A protein and the small-molecule ligand that binds it are described below.
Small molecule (SMILES): CN(Cc1cnc2nc(N)nc(N)c2n1)c1ccc(C(=O)N[C@@H](CCC(=O)O)C(=O)O)cc1

Sequence of chain 1.C:
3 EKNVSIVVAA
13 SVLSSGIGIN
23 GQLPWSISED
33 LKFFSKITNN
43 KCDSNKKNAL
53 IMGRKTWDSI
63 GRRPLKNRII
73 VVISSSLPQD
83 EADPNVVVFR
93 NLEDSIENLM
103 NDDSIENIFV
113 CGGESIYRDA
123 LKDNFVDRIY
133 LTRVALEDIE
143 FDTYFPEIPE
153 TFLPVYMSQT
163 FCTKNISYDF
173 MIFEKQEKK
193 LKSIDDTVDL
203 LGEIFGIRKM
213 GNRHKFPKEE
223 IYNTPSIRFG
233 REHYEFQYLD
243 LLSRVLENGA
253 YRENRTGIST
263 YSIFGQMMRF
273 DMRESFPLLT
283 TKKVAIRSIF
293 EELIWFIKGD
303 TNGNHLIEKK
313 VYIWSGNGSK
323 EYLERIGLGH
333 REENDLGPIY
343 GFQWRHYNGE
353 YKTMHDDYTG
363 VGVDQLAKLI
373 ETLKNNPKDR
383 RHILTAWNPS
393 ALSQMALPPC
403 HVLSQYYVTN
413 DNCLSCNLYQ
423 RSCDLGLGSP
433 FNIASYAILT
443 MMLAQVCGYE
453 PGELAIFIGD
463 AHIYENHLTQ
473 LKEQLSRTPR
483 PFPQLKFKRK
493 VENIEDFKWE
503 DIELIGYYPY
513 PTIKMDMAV

Binding-site contacts:
Ligand atom C8A contacts residue NDP1 of chain 1.N at 3.4 Å.
Ligand atom NA4 contacts residue VAL9 of chain 1.C at 2.5 Å (h-bond).
Ligand atom C7 contacts residue LEU25 of chain 1.C at 3.6 Å (hydrophobic).
Ligand atom C4 contacts residue VAL9 of chain 1.C at 3.3 Å (hydrophobic).
Ligand atom C14 contacts residue ILE62 of chain 1.C at 3.5 Å (hydrophobic).
Ligand atom CB contacts residue LEU33 of chain 1.C at 3.6 Å (hydrophobic).
Ligand atom CM contacts residue ILE62 of chain 1.C at 3.7 Å (hydrophobic).
Ligand atom NA4 contacts residue PHE36 of chain 1.C at 3.2 Å.
Ligand atom CT contacts residue SER37 of chain 1.C at 3.7 Å.
Ligand atom N3 contacts residue PHE36 of chain 1.C at 3.7 Å.
Ligand atom N3 contacts residue NDP1 of chain 1.N at 3.8 Å.
Ligand atom NA2 contacts residue THR134 of chain 1.C at 3.1 Å (h-bond).
Ligand atom C13 contacts residue ILE62 of chain 1.C at 3.7 Å (hydrophobic).
Ligand atom NA2 contacts residue ALA11 of chain 1.C at 3.4 Å.
Ligand atom N3 contacts residue VAL10 of chain 1.C at 3.5 Å (h-bond).
Ligand atom N3 contacts residue VAL9 of chain 1.C at 3.3 Å.
Ligand atom C2 contacts residue ASP32 of chain 1.C at 3.7 Å.
Ligand atom OE2 contacts residue LEU33 of chain 1.C at 3.5 Å.
Ligand atom NA2 contacts residue ASP32 of chain 1.C at 3.0 Å (salt-bridge).
Ligand atom C4A contacts residue NDP1 of chain 1.N at 3.1 Å.
Ligand atom C4 contacts residue NDP1 of chain 1.N at 3.4 Å.
Ligand atom N10 contacts residue ILE62 of chain 1.C at 3.7 Å.
Ligand atom C16 contacts residue PHE36 of chain 1.C at 3.5 Å (hydrophobic).
Ligand atom CT contacts residue LEU67 of chain 1.C at 3.7 Å (hydrophobic).
Ligand atom NA2 contacts residue VAL10 of chain 1.C at 3.6 Å.
Ligand atom CB contacts residue SER37 of chain 1.C at 3.7 Å.
Ligand atom C4 contacts residue PHE36 of chain 1.C at 3.4 Å (hydrophobic).
Ligand atom O1 contacts residue ARG70 of chain 1.C at 2.6 Å (salt-bridge).
Ligand atom O1 contacts residue PHE36 of chain 1.C at 3.7 Å.
Ligand atom O1 contacts residue SER37 of chain 1.C at 3.5 Å.
Ligand atom OE1 contacts residue LYS34 of chain 1.C at 3.6 Å.
Ligand atom O2 contacts residue SER37 of chain 1.C at 3.7 Å.
Ligand atom N1 contacts residue ASP32 of chain 1.C at 2.9 Å (salt-bridge).
Ligand atom C2 contacts residue ALA11 of chain 1.C at 3.6 Å (hydrophobic).
Ligand atom C2 contacts residue VAL10 of chain 1.C at 3.7 Å (hydrophobic).
Ligand atom N5 contacts residue NDP1 of chain 1.N at 3.4 Å.
Ligand atom CT contacts residue ARG70 of chain 1.C at 3.1 Å.
Ligand atom O2 contacts residue ARG70 of chain 1.C at 2.6 Å (salt-bridge).
Ligand atom C6 contacts residue NDP1 of chain 1.N at 3.7 Å.
Ligand atom N1 contacts residue ALA11 of chain 1.C at 3.4 Å.